Sequence of chain 54.A:
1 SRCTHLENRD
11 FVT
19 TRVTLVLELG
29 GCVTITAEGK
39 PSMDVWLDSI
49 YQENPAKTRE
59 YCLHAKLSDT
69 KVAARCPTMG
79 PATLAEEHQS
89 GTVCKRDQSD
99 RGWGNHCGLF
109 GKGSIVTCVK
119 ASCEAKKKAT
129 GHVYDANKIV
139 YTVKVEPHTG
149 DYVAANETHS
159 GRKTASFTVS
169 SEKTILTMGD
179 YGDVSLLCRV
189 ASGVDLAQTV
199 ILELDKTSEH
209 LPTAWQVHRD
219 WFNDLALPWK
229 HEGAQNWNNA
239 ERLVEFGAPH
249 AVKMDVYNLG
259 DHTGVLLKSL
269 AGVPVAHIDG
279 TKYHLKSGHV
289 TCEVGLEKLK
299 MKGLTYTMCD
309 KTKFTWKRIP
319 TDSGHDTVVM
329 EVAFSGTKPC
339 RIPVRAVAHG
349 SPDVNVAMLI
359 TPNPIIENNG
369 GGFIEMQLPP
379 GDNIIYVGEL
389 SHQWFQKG

Binding-site contacts:
Ligand atom N2 contacts residue ASN154 of chain 54.A at 3.0 Å (h-bond).
Ligand atom C1 contacts residue HIS104 of chain 54.C at 3.5 Å.
Ligand atom O5 contacts residue ASN154 of chain 54.A at 2.3 Å (h-bond).
Ligand atom C4 contacts residue HIS104 of chain 54.C at 4.0 Å.
Ligand atom C1 contacts residue ASN154 of chain 54.A at 1.4 Å.
Ligand atom C7 contacts residue ASN154 of chain 54.A at 3.5 Å.
Ligand atom C2 contacts residue HIS104 of chain 54.C at 4.2 Å.
Ligand atom O4 contacts residue HIS104 of chain 54.C at 3.8 Å.
Ligand atom C3 contacts residue HIS104 of chain 54.C at 3.7 Å.
Ligand atom O5 contacts residue HIS104 of chain 54.C at 3.7 Å.
Ligand atom C3 contacts residue ASN154 of chain 54.A at 3.8 Å.
Ligand atom C2 contacts residue ASN154 of chain 54.A at 2.5 Å.
Ligand atom C6 contacts residue HIS104 of chain 54.C at 3.8 Å.
Ligand atom O6 contacts residue HIS104 of chain 54.C at 3.6 Å.
Ligand atom O7 contacts residue ASN154 of chain 54.A at 3.2 Å (h-bond).
Ligand atom C5 contacts residue ASN154 of chain 54.A at 3.6 Å.
Ligand atom C4 contacts residue ASN154 of chain 54.A at 4.2 Å.
Ligand atom C5 contacts residue HIS104 of chain 54.C at 3.4 Å.

This small molecule binds to this protein.
Small molecule (SMILES): CC(=O)N[C@@H]1[C@@H](O)[C@H](O)[C@@H](CO)O[C@H]1O

Sequence of chain 54.C:
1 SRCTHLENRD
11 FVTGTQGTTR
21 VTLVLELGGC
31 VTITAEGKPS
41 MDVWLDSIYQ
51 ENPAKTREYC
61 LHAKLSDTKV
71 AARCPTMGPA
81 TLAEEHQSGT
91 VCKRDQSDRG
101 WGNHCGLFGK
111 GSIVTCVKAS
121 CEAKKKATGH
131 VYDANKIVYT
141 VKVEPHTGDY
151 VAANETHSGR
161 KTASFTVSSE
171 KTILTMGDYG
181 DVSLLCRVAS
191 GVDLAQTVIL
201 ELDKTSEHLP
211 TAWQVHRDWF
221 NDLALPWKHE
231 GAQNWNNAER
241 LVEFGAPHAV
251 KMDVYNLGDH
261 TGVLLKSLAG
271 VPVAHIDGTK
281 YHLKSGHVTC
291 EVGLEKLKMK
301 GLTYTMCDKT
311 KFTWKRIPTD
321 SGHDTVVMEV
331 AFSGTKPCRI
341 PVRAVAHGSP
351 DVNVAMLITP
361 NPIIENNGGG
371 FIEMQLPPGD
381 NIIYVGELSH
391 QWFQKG